Sequence of chain 1.A:
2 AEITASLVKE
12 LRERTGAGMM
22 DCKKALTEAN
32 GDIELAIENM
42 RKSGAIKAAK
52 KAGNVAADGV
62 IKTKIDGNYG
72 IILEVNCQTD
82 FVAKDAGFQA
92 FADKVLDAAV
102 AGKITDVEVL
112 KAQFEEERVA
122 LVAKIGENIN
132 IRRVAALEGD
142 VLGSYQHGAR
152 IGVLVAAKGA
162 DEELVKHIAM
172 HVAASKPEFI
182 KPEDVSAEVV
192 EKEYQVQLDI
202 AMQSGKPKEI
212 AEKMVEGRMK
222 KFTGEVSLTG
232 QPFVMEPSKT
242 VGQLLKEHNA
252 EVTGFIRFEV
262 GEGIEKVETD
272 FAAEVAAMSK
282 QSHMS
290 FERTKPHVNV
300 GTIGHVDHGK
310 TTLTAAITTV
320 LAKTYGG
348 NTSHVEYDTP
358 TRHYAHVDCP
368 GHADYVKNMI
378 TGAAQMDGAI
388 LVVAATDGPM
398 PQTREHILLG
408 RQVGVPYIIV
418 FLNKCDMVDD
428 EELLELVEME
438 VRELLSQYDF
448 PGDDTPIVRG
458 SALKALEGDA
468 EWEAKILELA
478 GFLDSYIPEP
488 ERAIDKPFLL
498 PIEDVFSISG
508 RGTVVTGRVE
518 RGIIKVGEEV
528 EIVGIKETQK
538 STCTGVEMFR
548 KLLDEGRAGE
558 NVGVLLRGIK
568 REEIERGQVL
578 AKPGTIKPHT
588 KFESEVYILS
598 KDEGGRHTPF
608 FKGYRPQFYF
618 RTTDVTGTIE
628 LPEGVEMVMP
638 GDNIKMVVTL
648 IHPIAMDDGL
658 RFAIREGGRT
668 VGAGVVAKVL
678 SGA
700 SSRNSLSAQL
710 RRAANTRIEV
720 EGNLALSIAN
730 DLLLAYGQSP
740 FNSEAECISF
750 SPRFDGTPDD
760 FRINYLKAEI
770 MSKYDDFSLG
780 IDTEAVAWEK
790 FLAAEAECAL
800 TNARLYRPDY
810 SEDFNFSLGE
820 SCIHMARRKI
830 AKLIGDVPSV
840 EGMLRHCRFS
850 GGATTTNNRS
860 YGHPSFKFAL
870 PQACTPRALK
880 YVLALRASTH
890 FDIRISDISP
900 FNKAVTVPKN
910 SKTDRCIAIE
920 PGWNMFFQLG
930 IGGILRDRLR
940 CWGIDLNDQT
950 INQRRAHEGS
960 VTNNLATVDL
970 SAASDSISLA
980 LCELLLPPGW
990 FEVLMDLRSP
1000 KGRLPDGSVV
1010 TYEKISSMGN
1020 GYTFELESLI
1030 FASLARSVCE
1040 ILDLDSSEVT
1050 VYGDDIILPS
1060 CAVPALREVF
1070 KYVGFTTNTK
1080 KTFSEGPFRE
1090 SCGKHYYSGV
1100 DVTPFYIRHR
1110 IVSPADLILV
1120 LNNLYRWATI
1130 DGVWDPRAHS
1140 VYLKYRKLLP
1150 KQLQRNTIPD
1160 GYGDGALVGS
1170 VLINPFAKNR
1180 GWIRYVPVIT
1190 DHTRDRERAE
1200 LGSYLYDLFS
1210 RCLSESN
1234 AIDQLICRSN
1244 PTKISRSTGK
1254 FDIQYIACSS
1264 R

Binding-site contacts:
Ligand atom OP1 contacts residue ASP1053 of chain 1.A at 3.3 Å (salt-bridge).
Ligand atom O2' contacts residue TYR1051 of chain 1.A at 3.1 Å (h-bond).
Ligand atom OP1 contacts residue CA1 of chain 1.E at 2.6 Å.
Ligand atom C4' contacts residue GLY1092 of chain 1.A at 3.6 Å.
Ligand atom O2' contacts residue ASP1190 of chain 1.A at 3.5 Å.
Ligand atom C4' contacts residue ASP1163 of chain 1.A at 3.5 Å.
Ligand atom OP1 contacts residue CA1 of chain 1.D at 3.5 Å.
Ligand atom C5' contacts residue GLY1092 of chain 1.A at 3.5 Å.
Ligand atom O5' contacts residue HIS862 of chain 1.A at 3.6 Å.
Ligand atom C5' contacts residue ASP1054 of chain 1.A at 3.4 Å.
Ligand atom O5' contacts residue CA1 of chain 1.D at 3.7 Å.
Ligand atom O2' contacts residue SER1248 of chain 1.A at 3.1 Å (h-bond).
Ligand atom OP2 contacts residue ARG1107 of chain 1.A at 2.7 Å (salt-bridge).
Ligand atom C2' contacts residue SER973 of chain 1.A at 3.4 Å.
Ligand atom O4' contacts residue LYS1246 of chain 1.A at 3.4 Å (salt-bridge).
Ligand atom C5 contacts residue ARG914 of chain 1.A at 3.6 Å.
Ligand atom P contacts residue CA1 of chain 1.E at 3.6 Å.
Ligand atom OP1 contacts residue TYR1105 of chain 1.A at 3.7 Å.
Ligand atom O2' contacts residue SER973 of chain 1.A at 3.0 Å (h-bond).
Ligand atom O3' contacts residue CA1 of chain 1.E at 3.6 Å.
Ligand atom C3' contacts residue ALA972 of chain 1.A at 3.6 Å (hydrophobic).
Ligand atom OP1 contacts residue ARG858 of chain 1.A at 3.6 Å (salt-bridge).
Ligand atom O3' contacts residue ALA972 of chain 1.A at 2.8 Å.
Ligand atom C1' contacts residue TYR1051 of chain 1.A at 3.6 Å (hydrophobic).
Ligand atom OP1 contacts residue ARG1107 of chain 1.A at 3.6 Å.
Ligand atom O3' contacts residue SER973 of chain 1.A at 3.1 Å (h-bond).
Ligand atom O3' contacts residue GLY1092 of chain 1.A at 3.6 Å.
Ligand atom P contacts residue ASP1053 of chain 1.A at 3.5 Å.
Ligand atom C5' contacts residue ASP1053 of chain 1.A at 3.6 Å.
Ligand atom O2' contacts residue GLN948 of chain 1.A at 2.9 Å (h-bond).
Ligand atom O5' contacts residue ASP1053 of chain 1.A at 2.7 Å (salt-bridge).
Ligand atom O2' contacts residue GLU1026 of chain 1.A at 2.5 Å (salt-bridge).
Ligand atom O2 contacts residue MET1017 of chain 1.A at 3.6 Å.
Ligand atom O3' contacts residue SER1248 of chain 1.A at 3.6 Å.
Ligand atom O2' contacts residue ASP1053 of chain 1.A at 3.5 Å (salt-bridge).
Ligand atom C4' contacts residue ASP1054 of chain 1.A at 3.4 Å.
Ligand atom OP2 contacts residue ARG858 of chain 1.A at 3.3 Å (salt-bridge).
Ligand atom N3 contacts residue PHE1023 of chain 1.A at 3.6 Å.
Ligand atom OP1 contacts residue ASN1122 of chain 1.A at 3.5 Å (h-bond).
Ligand atom C4' contacts residue ALA972 of chain 1.A at 3.4 Å (hydrophobic).

The small molecule below binds the protein below.
Small molecule (SMILES): Nc1ccn([C@@H]2O[C@H](CO[P](=O)(O)O[C@H]3[C@@H](O)[C@H](n4ccc(N)nc4=O)O[C@@H]3CO[P](=O)(O)O[C@H]3[C@@H](O)[C@H](n4ccc(=O)[nH]c4=O)O[C@@H]3CO[P](=O)(O)O[C@H]3[C@@H](O)[C@H](n4cnc5c(=O)nc(N)[nH]c54)O[C@@H]3CO[P](=O)(O)O[C@H]3[C@@H](O)[C@H](n4cnc5c(=O)nc(N)[nH]c54)O[C@@H]3CO[P](=O)(O)O[C@H]3[C@@H](O)[C@H](n4cnc5c(=O)nc(N)[nH]c54)O[C@@H]3CO)[C@@H](O[P](=O)(O)OC[C@H]3O[C@@H](n4cnc5c(N)ncnc54)[C@H](O)[C@@H]3O[P](=O)(O)OC[C@H]3O[C@@H](n4ccc(=O)[nH]c4=O)[C@H](O)[C@@H]3O)[C@H]2O)c(=O)n1